The protein below binds the small molecule below.
Small molecule (SMILES): CC(=O)N[C@H]1[C@H](O[C@H]2[C@H](O)[C@@H](NC(C)=O)CO[C@@H]2CO)O[C@H](CO)[C@@H](O)[C@@H]1O

Sequence of chain 1.B:
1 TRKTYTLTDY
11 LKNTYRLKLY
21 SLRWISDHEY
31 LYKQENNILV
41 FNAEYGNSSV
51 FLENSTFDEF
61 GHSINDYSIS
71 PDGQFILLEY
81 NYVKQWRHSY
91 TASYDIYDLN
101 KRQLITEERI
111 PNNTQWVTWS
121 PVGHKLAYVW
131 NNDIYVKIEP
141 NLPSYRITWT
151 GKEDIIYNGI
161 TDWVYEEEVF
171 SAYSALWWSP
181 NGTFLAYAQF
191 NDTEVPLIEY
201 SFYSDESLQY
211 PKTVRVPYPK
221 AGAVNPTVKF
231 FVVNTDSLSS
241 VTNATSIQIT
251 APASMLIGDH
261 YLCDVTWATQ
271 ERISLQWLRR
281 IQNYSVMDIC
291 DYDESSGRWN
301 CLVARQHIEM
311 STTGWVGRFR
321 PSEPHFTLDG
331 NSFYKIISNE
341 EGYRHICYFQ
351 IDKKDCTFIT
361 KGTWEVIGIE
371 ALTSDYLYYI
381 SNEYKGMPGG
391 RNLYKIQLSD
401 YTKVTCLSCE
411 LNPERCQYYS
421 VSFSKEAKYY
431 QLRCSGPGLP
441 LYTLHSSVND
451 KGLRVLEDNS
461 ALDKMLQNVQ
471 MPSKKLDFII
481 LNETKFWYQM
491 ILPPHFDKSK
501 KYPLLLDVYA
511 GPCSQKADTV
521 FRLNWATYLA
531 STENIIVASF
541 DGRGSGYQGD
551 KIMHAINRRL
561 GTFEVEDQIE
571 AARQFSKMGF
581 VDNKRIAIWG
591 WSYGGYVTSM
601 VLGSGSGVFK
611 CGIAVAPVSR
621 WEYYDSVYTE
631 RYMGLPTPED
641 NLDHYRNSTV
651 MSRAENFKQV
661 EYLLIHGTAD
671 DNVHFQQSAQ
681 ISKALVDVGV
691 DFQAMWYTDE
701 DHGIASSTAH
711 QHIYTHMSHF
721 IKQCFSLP

Binding-site contacts:
Ligand atom N2 contacts residue THR183 of chain 1.B at 4.0 Å.
Ligand atom C7 contacts residue ASN234 of chain 1.B at 4.1 Å.
Ligand atom O7 contacts residue ASN181 of chain 1.B at 3.8 Å.
Ligand atom C6 contacts residue GLU271 of chain 1.B at 3.2 Å.
Ligand atom O5 contacts residue THR183 of chain 1.B at 3.7 Å.
Ligand atom O6 contacts residue GLU271 of chain 1.B at 2.5 Å (salt-bridge).
Ligand atom N2 contacts residue ASN181 of chain 1.B at 3.0 Å (h-bond).
Ligand atom O5 contacts residue GLN270 of chain 1.B at 3.6 Å.
Ligand atom C5 contacts residue ASN181 of chain 1.B at 3.6 Å.
Ligand atom C4 contacts residue ASN181 of chain 1.B at 4.3 Å.
Ligand atom O5 contacts residue ASN181 of chain 1.B at 2.4 Å (h-bond).
Ligand atom C8 contacts residue PHE184 of chain 1.B at 3.5 Å (hydrophobic).
Ligand atom O7 contacts residue ASN234 of chain 1.B at 3.7 Å.
Ligand atom C5 contacts residue GLN270 of chain 1.B at 4.4 Å.
Ligand atom O3 contacts residue GLU294 of chain 1.B at 4.3 Å.
Ligand atom C5 contacts residue THR183 of chain 1.B at 3.4 Å.
Ligand atom C7 contacts residue ASN181 of chain 1.B at 3.5 Å.
Ligand atom C8 contacts residue TYR292 of chain 1.B at 3.6 Å (hydrophobic).
Ligand atom C1 contacts residue GLU271 of chain 1.B at 4.5 Å.
Ligand atom O4 contacts residue GLU294 of chain 1.B at 4.0 Å.
Ligand atom O7 contacts residue THR183 of chain 1.B at 4.0 Å.
Ligand atom C6 contacts residue GLN270 of chain 1.B at 3.9 Å.
Ligand atom C3 contacts residue ASN181 of chain 1.B at 3.9 Å.
Ligand atom C2 contacts residue THR183 of chain 1.B at 3.9 Å.
Ligand atom C3 contacts residue THR183 of chain 1.B at 3.7 Å.
Ligand atom C8 contacts residue THR183 of chain 1.B at 4.5 Å.
Ligand atom C1 contacts residue THR183 of chain 1.B at 3.2 Å.
Ligand atom C8 contacts residue ASN234 of chain 1.B at 3.6 Å.
Ligand atom C4 contacts residue THR183 of chain 1.B at 4.1 Å.
Ligand atom O4 contacts residue THR183 of chain 1.B at 4.4 Å.
Ligand atom C2 contacts residue ASN181 of chain 1.B at 2.5 Å.
Ligand atom C3 contacts residue GLU294 of chain 1.B at 4.1 Å.
Ligand atom C1 contacts residue GLN270 of chain 1.B at 4.2 Å.
Ligand atom O6 contacts residue GLN270 of chain 1.B at 3.6 Å.
Ligand atom C1 contacts residue ASN181 of chain 1.B at 1.4 Å.
Ligand atom C6 contacts residue THR183 of chain 1.B at 4.5 Å.
Ligand atom N2 contacts residue GLU271 of chain 1.B at 4.4 Å.